Sequence of chain 34.F:
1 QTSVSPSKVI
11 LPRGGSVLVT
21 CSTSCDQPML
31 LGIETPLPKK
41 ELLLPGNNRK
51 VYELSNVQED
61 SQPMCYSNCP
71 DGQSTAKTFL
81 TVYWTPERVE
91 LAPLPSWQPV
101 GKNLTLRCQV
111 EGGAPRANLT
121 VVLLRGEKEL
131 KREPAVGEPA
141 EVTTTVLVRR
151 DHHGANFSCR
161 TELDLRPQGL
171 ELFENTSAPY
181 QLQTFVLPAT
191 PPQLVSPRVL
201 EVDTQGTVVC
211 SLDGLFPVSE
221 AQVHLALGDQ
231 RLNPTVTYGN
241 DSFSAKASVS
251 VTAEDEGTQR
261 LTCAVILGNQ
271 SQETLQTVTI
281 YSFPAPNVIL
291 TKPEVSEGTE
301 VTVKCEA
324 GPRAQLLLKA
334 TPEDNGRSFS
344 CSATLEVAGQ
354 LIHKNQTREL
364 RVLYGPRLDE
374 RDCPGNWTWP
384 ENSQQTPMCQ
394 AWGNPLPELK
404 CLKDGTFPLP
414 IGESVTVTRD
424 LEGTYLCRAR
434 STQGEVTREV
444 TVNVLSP

This protein binds this small molecule.
Small molecule (SMILES): CC(=O)N[C@@H]1[C@@H](O)[C@H](O)[C@@H](CO)O[C@H]1O

Binding-site contacts:
Ligand atom N2 contacts residue ASN175 of chain 34.F at 2.9 Å (h-bond).
Ligand atom C2 contacts residue THR85 of chain 34.F at 4.5 Å.
Ligand atom O5 contacts residue THR85 of chain 34.F at 4.3 Å.
Ligand atom O6 contacts residue THR85 of chain 34.F at 4.4 Å.
Ligand atom O7 contacts residue ASN175 of chain 34.F at 3.5 Å (h-bond).
Ligand atom C5 contacts residue THR85 of chain 34.F at 4.0 Å.
Ligand atom C4 contacts residue NAG1 of chain 34.K at 3.5 Å.
Ligand atom C7 contacts residue PRO86 of chain 34.F at 4.3 Å (hydrophobic).
Ligand atom C8 contacts residue ASN175 of chain 34.F at 4.5 Å.
Ligand atom C3 contacts residue NAG1 of chain 34.K at 3.7 Å.
Ligand atom O6 contacts residue GLU174 of chain 34.F at 3.8 Å.
Ligand atom C1 contacts residue GLU174 of chain 34.F at 4.1 Å.
Ligand atom C3 contacts residue ASN175 of chain 34.F at 3.8 Å.
Ligand atom C5 contacts residue NAG1 of chain 34.K at 3.8 Å.
Ligand atom O4 contacts residue NAG1 of chain 34.K at 2.3 Å (h-bond).
Ligand atom C4 contacts residue ASN175 of chain 34.F at 4.2 Å.
Ligand atom O3 contacts residue NAG1 of chain 34.K at 3.9 Å.
Ligand atom O5 contacts residue ASN175 of chain 34.F at 2.4 Å (h-bond).
Ligand atom C1 contacts residue THR85 of chain 34.F at 3.8 Å.
Ligand atom C8 contacts residue GLU87 of chain 34.F at 3.6 Å.
Ligand atom C2 contacts residue ASN175 of chain 34.F at 2.4 Å.
Ligand atom C5 contacts residue ASN175 of chain 34.F at 3.7 Å.
Ligand atom N2 contacts residue PRO86 of chain 34.F at 3.9 Å.
Ligand atom O5 contacts residue GLU174 of chain 34.F at 3.5 Å (salt-bridge).
Ligand atom C8 contacts residue PRO86 of chain 34.F at 3.6 Å (hydrophobic).
Ligand atom C1 contacts residue ASN175 of chain 34.F at 1.4 Å.
Ligand atom C3 contacts residue THR85 of chain 34.F at 4.4 Å.
Ligand atom N2 contacts residue THR85 of chain 34.F at 4.5 Å.
Ligand atom C6 contacts residue NAG1 of chain 34.K at 4.2 Å.
Ligand atom O6 contacts residue PHE173 of chain 34.F at 4.0 Å.
Ligand atom C7 contacts residue ASN175 of chain 34.F at 3.4 Å.
Ligand atom C8 contacts residue ARG88 of chain 34.F at 4.3 Å.